Sequence of chain 1.A:
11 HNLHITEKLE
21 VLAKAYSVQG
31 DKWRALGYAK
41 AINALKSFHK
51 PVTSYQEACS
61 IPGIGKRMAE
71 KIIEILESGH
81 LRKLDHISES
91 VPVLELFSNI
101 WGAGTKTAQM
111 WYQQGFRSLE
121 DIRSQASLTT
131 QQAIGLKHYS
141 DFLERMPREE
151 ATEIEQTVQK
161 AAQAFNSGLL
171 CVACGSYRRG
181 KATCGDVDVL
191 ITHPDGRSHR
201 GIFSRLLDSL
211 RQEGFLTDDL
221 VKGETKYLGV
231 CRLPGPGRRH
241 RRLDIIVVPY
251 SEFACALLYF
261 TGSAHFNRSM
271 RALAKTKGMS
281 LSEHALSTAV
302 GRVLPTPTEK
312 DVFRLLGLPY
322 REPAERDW

Binding-site contacts:
Ligand atom O1A contacts residue MN1 of chain 1.G at 2.4 Å.
Ligand atom O2G contacts residue ASP186 of chain 1.A at 2.8 Å (salt-bridge).
Ligand atom O2' contacts residue ASN267 of chain 1.A at 3.4 Å (h-bond).
Ligand atom C5' contacts residue ASP188 of chain 1.A at 3.5 Å.
Ligand atom N6 contacts residue DC6 of chain 1.C at 3.0 Å (h-bond).
Ligand atom O2' contacts residue PHE260 of chain 1.A at 3.2 Å.
Ligand atom O1G contacts residue ARG145 of chain 1.A at 3.0 Å (salt-bridge).
Ligand atom PG contacts residue MN1 of chain 1.F at 3.4 Å.
Ligand atom C1' contacts residue TYR259 of chain 1.A at 3.4 Å (hydrophobic).
Ligand atom O3' contacts residue GLY175 of chain 1.A at 3.5 Å.
Ligand atom N3 contacts residue ASN267 of chain 1.A at 3.0 Å (h-bond).
Ligand atom O1A contacts residue ASP186 of chain 1.A at 3.3 Å (salt-bridge).
Ligand atom O1A contacts residue MN1 of chain 1.F at 2.2 Å.
Ligand atom O2' contacts residue TYR259 of chain 1.A at 2.4 Å (h-bond).
Ligand atom O1B contacts residue MN1 of chain 1.F at 2.2 Å.
Ligand atom O2B contacts residue ARG179 of chain 1.A at 2.7 Å (salt-bridge).
Ligand atom O5' contacts residue DC6 of chain 1.C at 3.4 Å (h-bond).
Ligand atom O3' contacts residue ARG179 of chain 1.A at 3.2 Å (salt-bridge).
Ligand atom O1B contacts residue ASP188 of chain 1.A at 3.1 Å (salt-bridge).
Ligand atom O2G contacts residue MN1 of chain 1.F at 2.2 Å.
Ligand atom PB contacts residue MN1 of chain 1.F at 3.2 Å.
Ligand atom C4' contacts residue PHE260 of chain 1.A at 3.3 Å (hydrophobic).
Ligand atom O2' contacts residue GLY262 of chain 1.A at 2.8 Å (h-bond).
Ligand atom PA contacts residue MN1 of chain 1.F at 3.4 Å.
Ligand atom O3' contacts residue THR261 of chain 1.A at 3.2 Å (h-bond).
Ligand atom PG contacts residue GLY185 of chain 1.A at 3.5 Å.
Ligand atom O3G contacts residue ARG145 of chain 1.A at 2.8 Å (salt-bridge).
Ligand atom O1B contacts residue GLY175 of chain 1.A at 3.4 Å.
Ligand atom C5' contacts residue DC6 of chain 1.C at 3.3 Å.
Ligand atom PA contacts residue MN1 of chain 1.G at 3.5 Å.
Ligand atom O1B contacts residue SER176 of chain 1.A at 3.0 Å (h-bond).
Ligand atom O3G contacts residue SER176 of chain 1.A at 2.5 Å (h-bond).
Ligand atom C6 contacts residue DC6 of chain 1.C at 3.5 Å.
Ligand atom O1A contacts residue ASP188 of chain 1.A at 3.1 Å (salt-bridge).
Ligand atom O4' contacts residue DC6 of chain 1.C at 3.3 Å.
Ligand atom O2' contacts residue THR261 of chain 1.A at 3.1 Å.
Ligand atom N3 contacts residue TYR259 of chain 1.A at 3.4 Å.
Ligand atom O1A contacts residue DC6 of chain 1.C at 3.5 Å (h-bond).
Ligand atom C2' contacts residue TYR259 of chain 1.A at 3.4 Å (hydrophobic).
Ligand atom O3G contacts residue GLY185 of chain 1.A at 2.8 Å (h-bond).

A small-molecule ligand and the protein it binds are described below.
Small molecule (SMILES): Nc1ncnc2c1ncn2[C@@H]1O[C@H](COP(=O)(O)NP(=O)(O)OP(=O)(O)O)[C@@H](O)[C@H]1O